Sequence of chain 1.A:
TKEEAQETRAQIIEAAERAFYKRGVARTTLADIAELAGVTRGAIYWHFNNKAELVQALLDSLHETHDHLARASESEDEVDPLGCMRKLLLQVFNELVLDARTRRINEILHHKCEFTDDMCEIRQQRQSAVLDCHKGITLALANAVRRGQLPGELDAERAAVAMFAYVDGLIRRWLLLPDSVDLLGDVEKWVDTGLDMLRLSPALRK

Binding-site contacts:
Ligand atom C11 contacts residue CYS137 of chain 1.A at 4.0 Å (hydrophobic).
Ligand atom O9B contacts residue GLU78 of chain 1.A at 3.9 Å.
Ligand atom C9 contacts residue ILE141 of chain 1.A at 4.2 Å (hydrophobic).
Ligand atom C1 contacts residue HIS67 of chain 1.A at 4.2 Å.
Ligand atom O5 contacts residue LEU93 of chain 1.A at 3.1 Å.
Ligand atom C5 contacts residue LEU92 of chain 1.A at 4.3 Å (hydrophobic).
Ligand atom O9A contacts residue GLU78 of chain 1.A at 4.0 Å.
Ligand atom CL2 contacts residue HIS67 of chain 1.A at 4.3 Å.
Ligand atom C6 contacts residue LEU92 of chain 1.A at 4.0 Å (hydrophobic).
Ligand atom O2 contacts residue VAL96 of chain 1.A at 4.0 Å.
Ligand atom O9A contacts residue ILE141 of chain 1.A at 4.2 Å.
Ligand atom C4 contacts residue CYS137 of chain 1.A at 3.6 Å (hydrophobic).
Ligand atom N9 contacts residue GLY140 of chain 1.A at 4.3 Å.
Ligand atom C5 contacts residue LEU93 of chain 1.A at 4.0 Å (hydrophobic).
Ligand atom C3 contacts residue VAL171 of chain 1.A at 4.2 Å (hydrophobic).
Ligand atom O2 contacts residue ILE175 of chain 1.A at 3.9 Å.
Ligand atom C7 contacts residue LEU92 of chain 1.A at 4.1 Å (hydrophobic).
Ligand atom O4 contacts residue VAL171 of chain 1.A at 3.5 Å.
Ligand atom C10 contacts residue CYS137 of chain 1.A at 4.0 Å (hydrophobic).
Ligand atom C11 contacts residue LEU92 of chain 1.A at 4.3 Å (hydrophobic).
Ligand atom C11 contacts residue ILE141 of chain 1.A at 3.8 Å (hydrophobic).
Ligand atom C7 contacts residue CYS137 of chain 1.A at 3.8 Å (hydrophobic).
Ligand atom O9A contacts residue ALA74 of chain 1.A at 4.2 Å.
Ligand atom N9 contacts residue GLU78 of chain 1.A at 4.2 Å.
Ligand atom C4 contacts residue PHE168 of chain 1.A at 3.4 Å (hydrophobic).
Ligand atom CL1 contacts residue HIS70 of chain 1.A at 4.0 Å.
Ligand atom C6 contacts residue CYS137 of chain 1.A at 3.9 Å (hydrophobic).
Ligand atom C9 contacts residue CYS137 of chain 1.A at 3.9 Å (hydrophobic).
Ligand atom O9B contacts residue ALA74 of chain 1.A at 3.7 Å.
Ligand atom O9A contacts residue GLY140 of chain 1.A at 4.1 Å.
Ligand atom CL1 contacts residue LEU66 of chain 1.A at 4.0 Å.
Ligand atom C3 contacts residue CYS137 of chain 1.A at 4.3 Å (hydrophobic).
Ligand atom O9A contacts residue SER77 of chain 1.A at 4.3 Å.
Ligand atom C10 contacts residue ILE141 of chain 1.A at 3.2 Å (hydrophobic).
Ligand atom O5 contacts residue MET167 of chain 1.A at 4.2 Å.
Ligand atom C8 contacts residue CYS137 of chain 1.A at 3.8 Å (hydrophobic).
Ligand atom N2 contacts residue CYS137 of chain 1.A at 4.2 Å.
Ligand atom CL2 contacts residue LEU66 of chain 1.A at 4.2 Å.
Ligand atom O5 contacts residue VAL171 of chain 1.A at 3.7 Å.
Ligand atom O4 contacts residue PHE168 of chain 1.A at 3.2 Å.

The small molecule below binds the protein below.
Small molecule (SMILES): O=C(N[C@H](CO)[C@H](O)c1ccc([N+](=O)[O-])cc1)C(Cl)Cl